This small molecule binds to this protein.
Small molecule (SMILES): CC(=O)N[C@@H]1[C@@H](O)[C@H](O)[C@@H](CO)O[C@H]1O

Binding-site contacts:
Ligand atom O5 contacts residue ASN153 of chain 1.F at 2.5 Å (h-bond).
Ligand atom C8 contacts residue LEU172 of chain 1.F at 3.8 Å (hydrophobic).
Ligand atom C1 contacts residue ASN153 of chain 1.F at 1.5 Å.
Ligand atom C3 contacts residue TYR170 of chain 1.F at 4.2 Å (hydrophobic).
Ligand atom C3 contacts residue ASN153 of chain 1.F at 3.9 Å.
Ligand atom O7 contacts residue VAL139 of chain 1.F at 4.4 Å.
Ligand atom C8 contacts residue VAL139 of chain 1.F at 3.7 Å (hydrophobic).
Ligand atom O7 contacts residue ASN153 of chain 1.F at 3.1 Å (h-bond).
Ligand atom C5 contacts residue ASN153 of chain 1.F at 3.8 Å.
Ligand atom C8 contacts residue ASN141 of chain 1.F at 4.4 Å.
Ligand atom C4 contacts residue ASN153 of chain 1.F at 4.4 Å.
Ligand atom C8 contacts residue ASN153 of chain 1.F at 4.4 Å.
Ligand atom C7 contacts residue LEU172 of chain 1.F at 4.4 Å (hydrophobic).
Ligand atom C7 contacts residue ASN153 of chain 1.F at 3.3 Å.
Ligand atom C5 contacts residue TYR170 of chain 1.F at 4.2 Å (hydrophobic).
Ligand atom N2 contacts residue ASN153 of chain 1.F at 3.0 Å (h-bond).
Ligand atom C1 contacts residue TYR170 of chain 1.F at 3.9 Å (hydrophobic).
Ligand atom N2 contacts residue ASP325 of chain 1.F at 4.2 Å.
Ligand atom C2 contacts residue ASN153 of chain 1.F at 2.5 Å.

Sequence of chain 1.F:
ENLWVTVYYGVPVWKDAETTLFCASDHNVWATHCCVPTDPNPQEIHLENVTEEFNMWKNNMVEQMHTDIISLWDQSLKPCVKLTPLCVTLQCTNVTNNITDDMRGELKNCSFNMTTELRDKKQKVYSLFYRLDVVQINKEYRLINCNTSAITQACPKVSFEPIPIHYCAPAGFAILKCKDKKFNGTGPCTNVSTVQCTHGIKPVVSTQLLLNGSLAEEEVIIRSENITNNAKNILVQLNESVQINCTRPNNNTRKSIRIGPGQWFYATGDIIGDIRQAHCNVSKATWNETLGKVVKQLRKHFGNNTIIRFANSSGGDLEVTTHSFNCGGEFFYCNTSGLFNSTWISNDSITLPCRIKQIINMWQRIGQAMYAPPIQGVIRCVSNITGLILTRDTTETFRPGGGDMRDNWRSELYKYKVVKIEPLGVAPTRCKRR